The protein below binds the small molecule below.
Small molecule (SMILES): Nc1nc2c(ncn2[C@@H]2O[C@H](CO[P](=O)(O)O[P](=O)(O)NP(=O)(O)O)[C@@H](O)[C@H]2O)c(=O)[nH]1

Binding-site contacts:
Ligand atom O2G contacts residue THR42 of chain 1.A at 3.0 Å (h-bond).
Ligand atom O6 contacts residue ALA151 of chain 1.A at 3.0 Å (h-bond).
Ligand atom O2G contacts residue MG1 of chain 1.F at 2.2 Å.
Ligand atom N3B contacts residue MG1 of chain 1.F at 3.4 Å.
Ligand atom N7 contacts residue ASN122 of chain 1.A at 3.3 Å (h-bond).
Ligand atom O6 contacts residue SER150 of chain 1.A at 3.5 Å (h-bond).
Ligand atom O3' contacts residue LYS37 of chain 1.A at 2.9 Å (salt-bridge).
Ligand atom O5' contacts residue THR25 of chain 1.A at 3.3 Å (h-bond).
Ligand atom C4 contacts residue LYS123 of chain 1.A at 3.5 Å.
Ligand atom O1A contacts residue MG1 of chain 1.F at 3.5 Å.
Ligand atom O2' contacts residue LYS37 of chain 1.A at 3.2 Å (salt-bridge).
Ligand atom O4' contacts residue LYS123 of chain 1.A at 3.1 Å (salt-bridge).
Ligand atom O3G contacts residue GLY19 of chain 1.A at 3.2 Å.
Ligand atom PA contacts residue THR25 of chain 1.A at 3.4 Å.
Ligand atom O6 contacts residue LYS152 of chain 1.A at 3.2 Å (salt-bridge).
Ligand atom O2B contacts residue GLY22 of chain 1.A at 3.2 Å (h-bond).
Ligand atom O2B contacts residue GLY20 of chain 1.A at 3.4 Å (h-bond).
Ligand atom O2A contacts residue THR25 of chain 1.A at 2.4 Å (h-bond).
Ligand atom N1 contacts residue ASP125 of chain 1.A at 2.9 Å (salt-bridge).
Ligand atom O1G contacts residue TYR39 of chain 1.A at 2.9 Å (h-bond).
Ligand atom N3B contacts residue GLY20 of chain 1.A at 3.0 Å (h-bond).
Ligand atom O2A contacts residue THR24 of chain 1.A at 3.3 Å (h-bond).
Ligand atom O2B contacts residue THR21 of chain 1.A at 3.3 Å (h-bond).
Ligand atom O2A contacts residue GLY22 of chain 1.A at 3.3 Å.
Ligand atom N3B contacts residue TYR39 of chain 1.A at 3.2 Å.
Ligand atom O2B contacts residue LYS23 of chain 1.A at 2.7 Å (salt-bridge).
Ligand atom N2 contacts residue ASP125 of chain 1.A at 3.0 Å (salt-bridge).
Ligand atom PB contacts residue MG1 of chain 1.F at 3.4 Å.
Ligand atom PG contacts residue MG1 of chain 1.F at 3.4 Å.
Ligand atom O2' contacts residue GLU36 of chain 1.A at 2.9 Å (salt-bridge).
Ligand atom O3A contacts residue GLY22 of chain 1.A at 3.0 Å (h-bond).
Ligand atom O3G contacts residue LYS23 of chain 1.A at 2.6 Å (salt-bridge).
Ligand atom O2B contacts residue ASP18 of chain 1.A at 3.5 Å (salt-bridge).
Ligand atom N9 contacts residue LYS123 of chain 1.A at 3.5 Å.
Ligand atom O6 contacts residue ASN122 of chain 1.A at 3.4 Å (h-bond).
Ligand atom O3G contacts residue GLY68 of chain 1.A at 2.8 Å (h-bond).
Ligand atom O1B contacts residue THR24 of chain 1.A at 3.0 Å (h-bond).
Ligand atom O1B contacts residue MG1 of chain 1.F at 2.2 Å.
Ligand atom N1 contacts residue LYS152 of chain 1.A at 3.5 Å.
Ligand atom C6 contacts residue LYS123 of chain 1.A at 3.5 Å.

Sequence of chain 1.A:
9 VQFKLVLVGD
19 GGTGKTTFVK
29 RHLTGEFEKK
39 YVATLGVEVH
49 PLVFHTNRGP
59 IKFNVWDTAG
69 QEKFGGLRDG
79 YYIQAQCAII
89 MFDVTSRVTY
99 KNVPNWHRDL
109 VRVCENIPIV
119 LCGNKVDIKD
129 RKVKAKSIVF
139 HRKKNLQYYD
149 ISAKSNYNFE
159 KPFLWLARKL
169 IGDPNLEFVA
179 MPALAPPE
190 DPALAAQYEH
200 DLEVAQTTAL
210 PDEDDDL